Binding-site contacts:
Ligand atom C7 contacts residue GLY34 of chain 1.B at 3.7 Å.
Ligand atom O22 contacts residue ASP275 of chain 1.A at 3.3 Å (salt-bridge).
Ligand atom C7 contacts residue ASN317 of chain 1.A at 3.5 Å.
Ligand atom C2 contacts residue MET131 of chain 1.A at 3.6 Å (hydrophobic).
Ligand atom C10 contacts residue PRO321 of chain 1.A at 3.8 Å (hydrophobic).
Ligand atom C24 contacts residue LEU328 of chain 1.A at 3.7 Å (hydrophobic).
Ligand atom C24 contacts residue MET325 of chain 1.A at 3.5 Å (hydrophobic).
Ligand atom C13 contacts residue HIS274 of chain 1.A at 3.2 Å.
Ligand atom O22 contacts residue ASN329 of chain 1.A at 3.6 Å (h-bond).
Ligand atom C23 contacts residue ASN329 of chain 1.A at 3.3 Å.
Ligand atom C19 contacts residue MET325 of chain 1.A at 3.6 Å (hydrophobic).
Ligand atom C18 contacts residue HIS274 of chain 1.A at 3.7 Å.
Ligand atom C19 contacts residue HIS274 of chain 1.A at 3.6 Å.
Ligand atom C3 contacts residue LEU33 of chain 1.B at 3.7 Å (hydrophobic).
Ligand atom C23 contacts residue PHE167 of chain 1.A at 3.6 Å (hydrophobic).
Ligand atom C25 contacts residue MET325 of chain 1.A at 3.5 Å (hydrophobic).
Ligand atom C8 contacts residue PHE303 of chain 1.A at 3.8 Å (hydrophobic).
Ligand atom O6 contacts residue LEU33 of chain 1.B at 3.1 Å (h-bond).
Ligand atom C17 contacts residue MET325 of chain 1.A at 3.6 Å (hydrophobic).
Ligand atom C9 contacts residue PRO321 of chain 1.A at 3.7 Å (hydrophobic).
Ligand atom O4 contacts residue SER36 of chain 1.B at 2.9 Å (h-bond).
Ligand atom O20 contacts residue ASP275 of chain 1.A at 3.1 Å (salt-bridge).
Ligand atom C21 contacts residue PHE181 of chain 1.A at 3.5 Å (hydrophobic).
Ligand atom C18 contacts residue MET325 of chain 1.A at 3.7 Å (hydrophobic).
Ligand atom C17 contacts residue MET185 of chain 1.A at 3.8 Å (hydrophobic).
Ligand atom C18 contacts residue MET185 of chain 1.A at 3.7 Å (hydrophobic).
Ligand atom O20 contacts residue HIS274 of chain 1.A at 3.0 Å (h-bond).
Ligand atom C11 contacts residue TRP271 of chain 1.A at 3.2 Å (hydrophobic).
Ligand atom O6 contacts residue GLY34 of chain 1.B at 3.5 Å (h-bond).
Ligand atom C7 contacts residue LEU33 of chain 1.B at 3.7 Å (hydrophobic).
Ligand atom C21 contacts residue MET325 of chain 1.A at 3.5 Å (hydrophobic).
Ligand atom C24 contacts residue PHE181 of chain 1.A at 3.7 Å (hydrophobic).
Ligand atom O20 contacts residue SAH1 of chain 1.D at 3.3 Å (h-bond).
Ligand atom N12 contacts residue HIS274 of chain 1.A at 3.4 Å.
Ligand atom C10 contacts residue PHE303 of chain 1.A at 3.6 Å (hydrophobic).
Ligand atom O20 contacts residue TRP271 of chain 1.A at 3.2 Å (h-bond).
Ligand atom C19 contacts residue ASP275 of chain 1.A at 3.7 Å.
Ligand atom O22 contacts residue PHE181 of chain 1.A at 3.5 Å.
Ligand atom C23 contacts residue PHE181 of chain 1.A at 3.7 Å (hydrophobic).
Ligand atom O4 contacts residue LEU33 of chain 1.B at 2.7 Å (h-bond).

Sequence of chain 1.A:
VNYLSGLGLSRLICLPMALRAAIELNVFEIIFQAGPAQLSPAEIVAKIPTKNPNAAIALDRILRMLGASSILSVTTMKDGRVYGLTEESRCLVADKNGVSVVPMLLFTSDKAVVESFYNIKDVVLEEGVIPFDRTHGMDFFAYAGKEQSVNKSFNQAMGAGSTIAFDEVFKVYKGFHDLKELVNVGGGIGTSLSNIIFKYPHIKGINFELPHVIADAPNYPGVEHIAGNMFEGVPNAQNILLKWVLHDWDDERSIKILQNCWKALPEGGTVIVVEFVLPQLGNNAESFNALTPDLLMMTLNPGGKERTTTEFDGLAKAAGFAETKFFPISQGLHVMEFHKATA

A protein and the small-molecule ligand that binds it are described below.
Small molecule (SMILES): COc1cc2c(cc1O)[C@@H]1Cc3ccc(OC)c(O)c3CN1CC2

Sequence of chain 1.B:
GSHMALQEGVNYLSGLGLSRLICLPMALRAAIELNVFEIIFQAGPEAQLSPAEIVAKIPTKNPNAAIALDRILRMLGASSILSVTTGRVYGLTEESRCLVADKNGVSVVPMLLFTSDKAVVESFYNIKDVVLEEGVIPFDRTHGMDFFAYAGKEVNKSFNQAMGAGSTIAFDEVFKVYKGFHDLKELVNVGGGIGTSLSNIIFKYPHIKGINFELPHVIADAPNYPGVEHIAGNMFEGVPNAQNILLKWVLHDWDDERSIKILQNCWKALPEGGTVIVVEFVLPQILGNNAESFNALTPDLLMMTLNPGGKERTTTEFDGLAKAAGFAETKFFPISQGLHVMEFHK